Sequence of chain 1.D:
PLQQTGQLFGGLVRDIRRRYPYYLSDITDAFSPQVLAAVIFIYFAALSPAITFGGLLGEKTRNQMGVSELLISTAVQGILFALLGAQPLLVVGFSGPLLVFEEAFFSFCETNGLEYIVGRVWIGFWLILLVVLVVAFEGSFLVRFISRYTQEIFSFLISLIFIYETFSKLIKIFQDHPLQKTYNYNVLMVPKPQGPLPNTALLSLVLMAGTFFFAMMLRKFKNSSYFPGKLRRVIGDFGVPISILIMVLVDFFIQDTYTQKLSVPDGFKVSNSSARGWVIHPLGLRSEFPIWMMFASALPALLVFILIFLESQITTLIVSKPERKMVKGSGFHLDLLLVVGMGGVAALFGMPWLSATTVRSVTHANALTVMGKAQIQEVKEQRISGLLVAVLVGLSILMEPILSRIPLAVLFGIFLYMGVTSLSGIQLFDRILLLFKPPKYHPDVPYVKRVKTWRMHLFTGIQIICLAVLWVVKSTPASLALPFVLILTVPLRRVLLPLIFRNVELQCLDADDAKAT

Binding-site contacts:
Ligand atom C5A contacts residue PRO598 of chain 1.C at 4.0 Å (hydrophobic).
Ligand atom O1A contacts residue PRO598 of chain 1.C at 3.7 Å.
Ligand atom O42 contacts residue ARG602 of chain 1.C at 3.4 Å (salt-bridge).
Ligand atom C5A contacts residue LEU812 of chain 1.D at 3.8 Å (hydrophobic).
Ligand atom C3 contacts residue PRO815 of chain 1.D at 3.8 Å (hydrophobic).
Ligand atom C2A contacts residue PRO815 of chain 1.D at 3.7 Å (hydrophobic).
Ligand atom C2A contacts residue LYS814 of chain 1.D at 4.1 Å.
Ligand atom P4 contacts residue TYR818 of chain 1.D at 3.7 Å.
Ligand atom O4 contacts residue LYS817 of chain 1.D at 3.1 Å (salt-bridge).
Ligand atom O3 contacts residue ARG602 of chain 1.C at 3.2 Å (salt-bridge).
Ligand atom O3 contacts residue PRO598 of chain 1.C at 3.9 Å.
Ligand atom C5A contacts residue PHE813 of chain 1.D at 3.8 Å (hydrophobic).
Ligand atom C3 contacts residue GLY599 of chain 1.C at 4.0 Å.
Ligand atom C8B contacts residue LEU601 of chain 1.C at 3.9 Å (hydrophobic).
Ligand atom O3 contacts residue GLY599 of chain 1.C at 3.0 Å (h-bond).
Ligand atom C1A contacts residue PRO598 of chain 1.C at 3.7 Å (hydrophobic).
Ligand atom O3 contacts residue PRO815 of chain 1.D at 3.6 Å.
Ligand atom O2C contacts residue PRO598 of chain 1.C at 3.5 Å.
Ligand atom O42 contacts residue TYR818 of chain 1.D at 3.4 Å (h-bond).
Ligand atom O1A contacts residue PRO815 of chain 1.D at 3.9 Å.
Ligand atom O42 contacts residue GLY599 of chain 1.C at 3.4 Å.
Ligand atom O43 contacts residue TYR818 of chain 1.D at 3.2 Å (h-bond).
Ligand atom O2 contacts residue GLY599 of chain 1.C at 3.1 Å (h-bond).
Ligand atom O3 contacts residue TYR818 of chain 1.D at 4.0 Å.
Ligand atom O43 contacts residue LYS817 of chain 1.D at 3.3 Å (salt-bridge).
Ligand atom O51 contacts residue LYS817 of chain 1.D at 2.9 Å (salt-bridge).
Ligand atom O41 contacts residue ARG603 of chain 1.C at 3.3 Å (salt-bridge).
Ligand atom C2 contacts residue GLY599 of chain 1.C at 3.9 Å.
Ligand atom P5 contacts residue LYS817 of chain 1.D at 3.7 Å.
Ligand atom C2 contacts residue PRO815 of chain 1.D at 3.8 Å (hydrophobic).
Ligand atom C4A contacts residue PRO598 of chain 1.C at 3.7 Å (hydrophobic).
Ligand atom C8A contacts residue PHE597 of chain 1.C at 3.6 Å (hydrophobic).
Ligand atom C6A contacts residue LEU812 of chain 1.D at 3.5 Å (hydrophobic).
Ligand atom C3A contacts residue LYS814 of chain 1.D at 3.5 Å.
Ligand atom O2 contacts residue PRO598 of chain 1.C at 3.5 Å.
Ligand atom O52 contacts residue LYS817 of chain 1.D at 3.5 Å (salt-bridge).
Ligand atom C3A contacts residue PRO815 of chain 1.D at 3.6 Å (hydrophobic).
Ligand atom O11 contacts residue PRO816 of chain 1.D at 3.5 Å.
Ligand atom C8A contacts residue PHE813 of chain 1.D at 3.9 Å (hydrophobic).
Ligand atom P4 contacts residue LYS817 of chain 1.D at 3.8 Å.

Sequence of chain 1.C:
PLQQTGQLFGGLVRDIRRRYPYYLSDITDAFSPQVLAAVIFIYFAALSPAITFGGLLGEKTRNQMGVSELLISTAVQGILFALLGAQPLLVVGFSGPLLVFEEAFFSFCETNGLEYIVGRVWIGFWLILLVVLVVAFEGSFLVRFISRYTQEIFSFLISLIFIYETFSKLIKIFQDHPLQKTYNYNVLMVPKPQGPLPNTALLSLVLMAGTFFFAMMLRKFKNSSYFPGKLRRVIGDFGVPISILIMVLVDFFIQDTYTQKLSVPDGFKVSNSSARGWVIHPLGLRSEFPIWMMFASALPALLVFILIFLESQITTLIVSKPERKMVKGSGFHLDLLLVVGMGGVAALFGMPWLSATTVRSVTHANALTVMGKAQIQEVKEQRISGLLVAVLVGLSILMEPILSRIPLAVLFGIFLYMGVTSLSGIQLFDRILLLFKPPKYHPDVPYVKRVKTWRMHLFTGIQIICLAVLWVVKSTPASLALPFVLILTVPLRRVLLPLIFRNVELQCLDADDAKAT

A protein and the small-molecule ligand that binds it are described below.
Small molecule (SMILES): CCCCCCCC(=O)OC[C@H](COP(=O)(O)O[C@@H]1[C@H](O)[C@H](O)[C@@H](OP(=O)(O)O)[C@H](OP(=O)(O)O)[C@H]1O)OC(=O)CCCCCCC